Binding-site contacts:
Ligand atom O7A contacts residue LEU217 of chain 2.A at 3.2 Å.
Ligand atom C11 contacts residue LEU144 of chain 2.A at 3.7 Å (hydrophobic).
Ligand atom O9 contacts residue TYR88 of chain 2.A at 2.4 Å (h-bond).
Ligand atom O9 contacts residue SER218 of chain 2.A at 3.8 Å.
Ligand atom O1 contacts residue GLN213 of chain 2.A at 3.6 Å.
Ligand atom C5 contacts residue ALA125 of chain 2.A at 3.7 Å (hydrophobic).
Ligand atom O10 contacts residue LEU185 of chain 2.A at 3.2 Å.
Ligand atom C11 contacts residue ALA125 of chain 2.A at 3.8 Å (hydrophobic).
Ligand atom O8 contacts residue TYR88 of chain 2.A at 3.5 Å.
Ligand atom O8 contacts residue GLU181 of chain 2.A at 3.4 Å (salt-bridge).
Ligand atom C9 contacts residue HIS174 of chain 2.A at 3.9 Å.
Ligand atom O1B contacts residue SER127 of chain 2.A at 3.6 Å.
Ligand atom C9 contacts residue GLU181 of chain 2.A at 3.3 Å.
Ligand atom O5 contacts residue GLN213 of chain 2.A at 3.9 Å.
Ligand atom O4 contacts residue GLU181 of chain 2.A at 3.8 Å.
Ligand atom C10 contacts residue TRP142 of chain 2.A at 3.9 Å (hydrophobic).
Ligand atom S contacts residue SER218 of chain 2.A at 4.0 Å.
Ligand atom O7 contacts residue GLU181 of chain 2.A at 3.8 Å.
Ligand atom C8 contacts residue GLN213 of chain 2.A at 3.6 Å.
Ligand atom O9 contacts residue HIS174 of chain 2.A at 3.6 Å.
Ligand atom O7A contacts residue SER218 of chain 2.A at 2.6 Å (h-bond).
Ligand atom O1A contacts residue THR126 of chain 2.A at 2.5 Å (h-bond).
Ligand atom O8 contacts residue LEU217 of chain 2.A at 3.9 Å.
Ligand atom C9 contacts residue TYR88 of chain 2.A at 3.3 Å (hydrophobic).
Ligand atom C11 contacts residue TRP142 of chain 2.A at 3.9 Å (hydrophobic).
Ligand atom O6 contacts residue THR126 of chain 2.A at 3.8 Å.
Ligand atom O9 contacts residue GLU181 of chain 2.A at 2.9 Å (salt-bridge).
Ligand atom C4 contacts residue ALA125 of chain 2.A at 3.7 Å (hydrophobic).
Ligand atom O7A contacts residue GLY216 of chain 2.A at 3.9 Å.
Ligand atom C11 contacts residue GLY124 of chain 2.A at 3.5 Å.
Ligand atom C6 contacts residue TRP142 of chain 2.A at 4.0 Å (hydrophobic).
Ligand atom C8 contacts residue GLU181 of chain 2.A at 3.6 Å.
Ligand atom C1 contacts residue SER127 of chain 2.A at 3.5 Å.
Ligand atom O1A contacts residue SER127 of chain 2.A at 2.7 Å (h-bond).
Ligand atom C6 contacts residue GLY216 of chain 2.A at 3.2 Å.
Ligand atom N5 contacts residue ALA125 of chain 2.A at 2.9 Å (h-bond).
Ligand atom C10 contacts residue ALA125 of chain 2.A at 3.8 Å (hydrophobic).
Ligand atom O8 contacts residue VAL177 of chain 2.A at 3.6 Å.
Ligand atom O3 contacts residue GLY216 of chain 2.A at 4.0 Å.
Ligand atom C1 contacts residue THR126 of chain 2.A at 3.7 Å.

A protein and the small-molecule ligand that binds it are described below.
Small molecule (SMILES): CC(=O)N[C@@H]1[C@@H](O)[C@H](O[C@@H]2O[C@H](CO)[C@H](O)[C@H](O[C@]3(C(=O)O)C[C@H](O)[C@@H](NC(C)=O)[C@H]([C@H](O)[C@H](O)CO)O3)[C@H]2O)[C@@H](COS(=O)(=O)O)O[C@H]1O

Sequence of chain 2.A:
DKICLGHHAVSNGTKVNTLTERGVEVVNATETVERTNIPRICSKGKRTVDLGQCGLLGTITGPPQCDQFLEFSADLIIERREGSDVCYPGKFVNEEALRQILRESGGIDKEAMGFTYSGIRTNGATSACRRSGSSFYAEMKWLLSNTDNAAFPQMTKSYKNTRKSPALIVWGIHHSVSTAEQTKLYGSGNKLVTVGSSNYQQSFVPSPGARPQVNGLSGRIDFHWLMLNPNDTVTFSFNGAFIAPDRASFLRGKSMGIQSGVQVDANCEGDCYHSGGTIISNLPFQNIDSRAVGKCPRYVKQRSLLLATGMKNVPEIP